Binding-site contacts:
Ligand atom C1 contacts residue ASN616 of chain 1.C at 1.4 Å.
Ligand atom O5 contacts residue ASN616 of chain 1.C at 2.4 Å (h-bond).
Ligand atom N2 contacts residue ASN616 of chain 1.C at 2.8 Å (h-bond).
Ligand atom C8 contacts residue ASN616 of chain 1.C at 4.0 Å.
Ligand atom C8 contacts residue VAL615 of chain 1.C at 4.2 Å (hydrophobic).
Ligand atom C2 contacts residue ASN616 of chain 1.C at 2.4 Å.
Ligand atom C4 contacts residue ASN616 of chain 1.C at 4.2 Å.
Ligand atom C7 contacts residue ASN616 of chain 1.C at 3.1 Å.
Ligand atom C3 contacts residue ASN616 of chain 1.C at 3.7 Å.
Ligand atom C5 contacts residue ASN616 of chain 1.C at 3.6 Å.
Ligand atom O7 contacts residue ASN616 of chain 1.C at 3.0 Å (h-bond).

This protein binds this small molecule.
Small molecule (SMILES): CC(=O)N[C@@H]1[C@@H](O)[C@H](O)[C@@H](CO)O[C@H]1O

Sequence of chain 1.C:
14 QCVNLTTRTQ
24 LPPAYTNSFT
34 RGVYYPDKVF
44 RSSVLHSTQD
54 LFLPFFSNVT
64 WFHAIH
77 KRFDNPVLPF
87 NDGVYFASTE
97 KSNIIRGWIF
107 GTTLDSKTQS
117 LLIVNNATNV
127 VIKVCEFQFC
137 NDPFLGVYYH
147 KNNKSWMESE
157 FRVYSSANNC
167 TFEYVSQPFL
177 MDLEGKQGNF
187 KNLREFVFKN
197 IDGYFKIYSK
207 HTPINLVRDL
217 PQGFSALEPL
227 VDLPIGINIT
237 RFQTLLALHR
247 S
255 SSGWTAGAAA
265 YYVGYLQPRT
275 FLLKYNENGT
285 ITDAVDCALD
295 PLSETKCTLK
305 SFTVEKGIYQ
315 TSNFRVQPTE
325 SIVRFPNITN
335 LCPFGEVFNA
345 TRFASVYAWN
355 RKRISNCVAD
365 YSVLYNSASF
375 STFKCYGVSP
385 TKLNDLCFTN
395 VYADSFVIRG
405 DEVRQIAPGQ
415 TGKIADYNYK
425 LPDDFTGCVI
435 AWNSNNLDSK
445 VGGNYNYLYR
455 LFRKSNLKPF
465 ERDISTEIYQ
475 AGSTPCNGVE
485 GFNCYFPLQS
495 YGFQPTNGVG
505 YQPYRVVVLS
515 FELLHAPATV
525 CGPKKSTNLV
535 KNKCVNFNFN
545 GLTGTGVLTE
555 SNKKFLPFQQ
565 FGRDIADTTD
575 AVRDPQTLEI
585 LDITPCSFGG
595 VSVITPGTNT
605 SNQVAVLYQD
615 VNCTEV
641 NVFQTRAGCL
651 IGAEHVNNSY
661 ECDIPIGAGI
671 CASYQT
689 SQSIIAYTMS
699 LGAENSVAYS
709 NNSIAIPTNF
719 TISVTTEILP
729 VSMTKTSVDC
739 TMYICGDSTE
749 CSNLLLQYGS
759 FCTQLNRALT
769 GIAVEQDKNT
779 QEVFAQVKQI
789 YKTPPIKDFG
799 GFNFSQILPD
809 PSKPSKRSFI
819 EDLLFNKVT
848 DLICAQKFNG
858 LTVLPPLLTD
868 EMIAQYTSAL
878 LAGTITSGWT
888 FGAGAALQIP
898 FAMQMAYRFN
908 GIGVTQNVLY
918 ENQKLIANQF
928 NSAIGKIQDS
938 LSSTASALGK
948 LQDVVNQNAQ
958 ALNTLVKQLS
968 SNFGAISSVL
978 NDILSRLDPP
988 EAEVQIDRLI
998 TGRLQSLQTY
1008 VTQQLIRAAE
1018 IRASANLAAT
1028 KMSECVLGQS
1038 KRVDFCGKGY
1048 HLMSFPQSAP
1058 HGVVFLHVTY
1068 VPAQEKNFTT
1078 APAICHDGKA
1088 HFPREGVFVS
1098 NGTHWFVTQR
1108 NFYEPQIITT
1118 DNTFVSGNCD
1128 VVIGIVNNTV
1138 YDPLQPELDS